Sequence of chain 8.A:
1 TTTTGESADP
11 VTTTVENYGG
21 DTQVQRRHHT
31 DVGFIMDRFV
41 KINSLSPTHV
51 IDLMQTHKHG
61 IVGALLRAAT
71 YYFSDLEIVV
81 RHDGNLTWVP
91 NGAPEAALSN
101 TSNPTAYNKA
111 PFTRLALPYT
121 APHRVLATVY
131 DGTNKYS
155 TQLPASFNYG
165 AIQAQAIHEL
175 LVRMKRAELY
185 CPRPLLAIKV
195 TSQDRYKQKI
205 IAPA

Sequence of chain 8.B:
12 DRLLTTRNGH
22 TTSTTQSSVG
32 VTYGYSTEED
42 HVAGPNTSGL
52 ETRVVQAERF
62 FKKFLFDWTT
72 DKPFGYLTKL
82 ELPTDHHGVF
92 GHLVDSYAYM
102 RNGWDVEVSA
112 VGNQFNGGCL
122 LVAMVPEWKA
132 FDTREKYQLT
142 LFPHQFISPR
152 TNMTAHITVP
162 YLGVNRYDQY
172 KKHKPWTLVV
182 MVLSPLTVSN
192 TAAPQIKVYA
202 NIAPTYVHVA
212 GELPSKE

The protein below binds the small molecule below.
Small molecule (SMILES): O=C(O)[C@@H]1O[C@@H](O[C@H]2[C@H](O)[C@@H](NS(=O)(=O)O)[C@@H](O)O[C@@H]2COS(=O)(=O)O)[C@H](OS(=O)(=O)O)[C@@H](O)[C@@H]1O[C@H]1O[C@H](COS(=O)(=O)O)[C@@H](O)[C@H](O)[C@H]1NS(=O)(=O)O

Binding-site contacts:
Ligand atom N2 contacts residue ARG56 of chain 7.C at 3.9 Å.
Ligand atom O6 contacts residue ARG135 of chain 8.B at 3.6 Å.
Ligand atom O6S contacts residue ARG56 of chain 7.C at 3.7 Å.
Ligand atom C5 contacts residue ARG135 of chain 8.B at 4.1 Å.
Ligand atom C4 contacts residue LYS193 of chain 8.A at 3.4 Å.
Ligand atom S1 contacts residue ASP59 of chain 7.C at 3.7 Å.
Ligand atom O3 contacts residue ASP59 of chain 7.C at 4.0 Å.
Ligand atom C2 contacts residue LYS193 of chain 8.A at 3.6 Å.
Ligand atom O4 contacts residue THR195 of chain 8.A at 3.7 Å.
Ligand atom O1S contacts residue ASP58 of chain 7.C at 4.1 Å.
Ligand atom O2S contacts residue ARG56 of chain 7.C at 4.1 Å.
Ligand atom O6S contacts residue ARG135 of chain 8.B at 3.7 Å.
Ligand atom C6 contacts residue ARG135 of chain 8.B at 3.8 Å.
Ligand atom C5 contacts residue THR134 of chain 8.B at 3.9 Å.
Ligand atom O5S contacts residue ASN88 of chain 7.C at 3.0 Å (h-bond).
Ligand atom O2S contacts residue ASP58 of chain 7.C at 2.3 Å (salt-bridge).
Ligand atom S2 contacts residue ARG135 of chain 8.B at 4.0 Å.
Ligand atom C3 contacts residue ARG56 of chain 7.C at 3.9 Å.
Ligand atom O6B contacts residue LYS193 of chain 8.A at 4.1 Å.
Ligand atom S1 contacts residue ASP58 of chain 7.C at 3.7 Å.
Ligand atom C6 contacts residue THR134 of chain 8.B at 3.5 Å.
Ligand atom O3S contacts residue LYS193 of chain 8.A at 3.1 Å (salt-bridge).
Ligand atom O5 contacts residue LYS193 of chain 8.A at 3.6 Å.
Ligand atom O3 contacts residue LYS193 of chain 8.A at 2.8 Å (salt-bridge).
Ligand atom O5S contacts residue ARG135 of chain 8.B at 3.6 Å.
Ligand atom O6 contacts residue LYS193 of chain 8.A at 3.5 Å.
Ligand atom O1 contacts residue ASP133 of chain 8.B at 4.1 Å.
Ligand atom O6S contacts residue LYS193 of chain 8.A at 3.4 Å.
Ligand atom S2 contacts residue ARG56 of chain 7.C at 3.4 Å (salt-bridge).
Ligand atom O3 contacts residue ARG56 of chain 7.C at 3.9 Å.
Ligand atom O1S contacts residue ASP59 of chain 7.C at 3.0 Å.
Ligand atom C3 contacts residue LYS193 of chain 8.A at 3.6 Å.
Ligand atom C1 contacts residue ASP133 of chain 8.B at 4.0 Å.
Ligand atom O2S contacts residue ASP59 of chain 7.C at 3.2 Å.
Ligand atom O6S contacts residue ASN88 of chain 7.C at 3.9 Å.
Ligand atom O5S contacts residue ARG56 of chain 7.C at 3.6 Å (salt-bridge).
Ligand atom O5 contacts residue ARG135 of chain 8.B at 3.2 Å.
Ligand atom O3S contacts residue THR134 of chain 8.B at 3.3 Å (h-bond).
Ligand atom S2 contacts residue ASN88 of chain 7.C at 4.0 Å.
Ligand atom O4S contacts residue ARG56 of chain 7.C at 2.5 Å (salt-bridge).

Sequence of chain 7.C:
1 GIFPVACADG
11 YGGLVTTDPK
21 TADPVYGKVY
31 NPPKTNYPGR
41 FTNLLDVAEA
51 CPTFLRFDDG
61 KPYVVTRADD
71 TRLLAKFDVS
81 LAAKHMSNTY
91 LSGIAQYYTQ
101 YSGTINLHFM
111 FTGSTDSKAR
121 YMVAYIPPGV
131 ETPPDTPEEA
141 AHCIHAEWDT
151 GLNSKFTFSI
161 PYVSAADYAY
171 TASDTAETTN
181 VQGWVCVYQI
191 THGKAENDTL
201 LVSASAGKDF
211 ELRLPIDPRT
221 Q